A protein and the small-molecule ligand that binds it are described below.
Small molecule (SMILES): Cc1[nH]c2ccccc2c(=O)c1O

Binding-site contacts:
Ligand atom C10 contacts residue HIS102 of chain 1.D at 3.9 Å.
Ligand atom C9 contacts residue TRP160 of chain 1.D at 3.9 Å (hydrophobic).
Ligand atom C9 contacts residue TRP36 of chain 1.D at 3.8 Å (hydrophobic).
Ligand atom C8 contacts residue TRP185 of chain 1.D at 3.3 Å (hydrophobic).
Ligand atom O13 contacts residue TRP160 of chain 1.D at 3.5 Å.
Ligand atom C8 contacts residue SER188 of chain 1.D at 3.5 Å.
Ligand atom C7 contacts residue ILE192 of chain 1.D at 3.6 Å (hydrophobic).
Ligand atom C8 contacts residue TRP36 of chain 1.D at 4.0 Å (hydrophobic).
Ligand atom O3 contacts residue SER101 of chain 1.D at 2.9 Å.
Ligand atom C6 contacts residue LEU156 of chain 1.D at 3.9 Å (hydrophobic).
Ligand atom C5 contacts residue ILE192 of chain 1.D at 3.9 Å (hydrophobic).
Ligand atom C3 contacts residue HIS251 of chain 1.D at 3.6 Å.
Ligand atom C contacts residue TRP36 of chain 1.D at 3.3 Å (hydrophobic).
Ligand atom N1 contacts residue TRP36 of chain 1.D at 2.8 Å (h-bond).
Ligand atom C5 contacts residue TRP160 of chain 1.D at 3.9 Å (hydrophobic).
Ligand atom O3 contacts residue HIS100 of chain 1.D at 2.8 Å (h-bond).
Ligand atom C7 contacts residue LEU143 of chain 1.D at 3.4 Å (hydrophobic).
Ligand atom C7 contacts residue TRP185 of chain 1.D at 4.0 Å (hydrophobic).
Ligand atom C9 contacts residue TRP185 of chain 1.D at 4.0 Å (hydrophobic).
Ligand atom C4 contacts residue HIS102 of chain 1.D at 3.8 Å.
Ligand atom C4 contacts residue TRP160 of chain 1.D at 3.3 Å (hydrophobic).
Ligand atom O13 contacts residue SER101 of chain 1.D at 2.7 Å (h-bond).
Ligand atom C3 contacts residue SER101 of chain 1.D at 3.6 Å.
Ligand atom C4 contacts residue SER101 of chain 1.D at 3.4 Å.
Ligand atom C6 contacts residue LEU143 of chain 1.D at 3.9 Å (hydrophobic).
Ligand atom C6 contacts residue ILE192 of chain 1.D at 3.5 Å (hydrophobic).
Ligand atom C4 contacts residue HIS251 of chain 1.D at 3.8 Å.
Ligand atom C2 contacts residue TRP36 of chain 1.D at 3.5 Å (hydrophobic).
Ligand atom C contacts residue MET177 of chain 1.D at 3.8 Å (hydrophobic).
Ligand atom C3 contacts residue TRP160 of chain 1.D at 3.7 Å (hydrophobic).
Ligand atom C2 contacts residue TRP160 of chain 1.D at 3.9 Å (hydrophobic).
Ligand atom N1 contacts residue TRP160 of chain 1.D at 4.0 Å.
Ligand atom O3 contacts residue HIS251 of chain 1.D at 2.7 Å (h-bond).
Ligand atom C7 contacts residue LEU156 of chain 1.D at 4.1 Å (hydrophobic).
Ligand atom O13 contacts residue HIS251 of chain 1.D at 3.2 Å (h-bond).
Ligand atom C10 contacts residue TRP160 of chain 1.D at 3.5 Å (hydrophobic).
Ligand atom C contacts residue HIS38 of chain 1.D at 3.5 Å.
Ligand atom O13 contacts residue HIS102 of chain 1.D at 3.4 Å.
Ligand atom C5 contacts residue HIS102 of chain 1.D at 3.6 Å.
Ligand atom C7 contacts residue SER188 of chain 1.D at 3.3 Å.

Sequence of chain 1.D:
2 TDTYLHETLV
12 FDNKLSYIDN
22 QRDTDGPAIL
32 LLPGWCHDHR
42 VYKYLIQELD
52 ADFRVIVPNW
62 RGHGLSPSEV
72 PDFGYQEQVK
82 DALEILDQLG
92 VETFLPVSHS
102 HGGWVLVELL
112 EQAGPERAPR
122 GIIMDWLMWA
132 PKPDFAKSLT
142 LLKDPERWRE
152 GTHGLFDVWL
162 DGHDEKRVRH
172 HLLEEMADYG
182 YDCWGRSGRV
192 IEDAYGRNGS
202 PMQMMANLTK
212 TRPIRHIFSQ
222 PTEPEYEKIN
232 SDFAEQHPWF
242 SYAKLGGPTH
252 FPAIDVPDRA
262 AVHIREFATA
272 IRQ